Sequence of chain 1.D:
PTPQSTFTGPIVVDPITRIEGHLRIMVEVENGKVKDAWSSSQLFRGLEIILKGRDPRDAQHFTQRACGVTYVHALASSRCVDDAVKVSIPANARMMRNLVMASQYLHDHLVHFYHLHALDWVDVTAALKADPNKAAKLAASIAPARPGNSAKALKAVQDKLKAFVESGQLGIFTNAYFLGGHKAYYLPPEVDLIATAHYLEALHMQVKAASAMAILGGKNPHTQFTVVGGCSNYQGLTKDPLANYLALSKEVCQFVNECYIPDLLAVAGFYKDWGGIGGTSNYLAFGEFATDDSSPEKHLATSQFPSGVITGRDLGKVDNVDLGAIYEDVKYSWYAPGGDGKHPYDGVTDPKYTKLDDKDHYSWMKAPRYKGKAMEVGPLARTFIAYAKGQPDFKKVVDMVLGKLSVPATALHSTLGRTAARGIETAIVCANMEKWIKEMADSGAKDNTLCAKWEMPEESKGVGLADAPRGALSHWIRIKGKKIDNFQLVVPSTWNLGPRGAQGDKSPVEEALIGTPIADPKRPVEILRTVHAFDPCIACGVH

Binding-site contacts:
Ligand atom C1 contacts residue ARG490 of chain 1.D at 3.6 Å.
Ligand atom C1 contacts residue SER513 of chain 1.D at 3.8 Å.
Ligand atom O3 contacts residue ALA488 of chain 1.D at 4.0 Å.
Ligand atom N1 contacts residue CYS557 of chain 1.D at 4.0 Å.
Ligand atom C1 contacts residue VAL511 of chain 1.D at 3.7 Å (hydrophobic).
Ligand atom O3 contacts residue CYS560 of chain 1.D at 3.6 Å.
Ligand atom C3 contacts residue PRO512 of chain 1.D at 3.9 Å (hydrophobic).
Ligand atom N1 contacts residue SER513 of chain 1.D at 2.8 Å (h-bond).
Ligand atom FE contacts residue CYS560 of chain 1.D at 2.2 Å.
Ligand atom N2 contacts residue PRO489 of chain 1.D at 3.3 Å.
Ligand atom C2 contacts residue ALA488 of chain 1.D at 3.8 Å (hydrophobic).
Ligand atom N2 contacts residue CSX89 of chain 1.D at 3.5 Å.
Ligand atom C3 contacts residue CYS560 of chain 1.D at 2.8 Å (hydrophobic).
Ligand atom C2 contacts residue CSX89 of chain 1.D at 3.0 Å.
Ligand atom O3 contacts residue CSX89 of chain 1.D at 3.8 Å.
Ligand atom C3 contacts residue VAL92 of chain 1.D at 3.8 Å (hydrophobic).
Ligand atom O3 contacts residue PRO512 of chain 1.D at 3.6 Å.
Ligand atom C1 contacts residue CYS557 of chain 1.D at 3.9 Å (hydrophobic).
Ligand atom C2 contacts residue CYS560 of chain 1.D at 4.1 Å (hydrophobic).
Ligand atom C3 contacts residue HIS93 of chain 1.D at 3.4 Å.
Ligand atom N1 contacts residue CYS560 of chain 1.D at 3.5 Å.
Ligand atom C3 contacts residue VAL511 of chain 1.D at 3.4 Å (hydrophobic).
Ligand atom C1 contacts residue CSX89 of chain 1.D at 4.2 Å.
Ligand atom O3 contacts residue HIS93 of chain 1.D at 3.3 Å (h-bond).
Ligand atom N1 contacts residue ARG490 of chain 1.D at 3.7 Å.
Ligand atom C1 contacts residue PRO512 of chain 1.D at 3.6 Å (hydrophobic).
Ligand atom O3 contacts residue LEU493 of chain 1.D at 3.5 Å.
Ligand atom C3 contacts residue CSX89 of chain 1.D at 2.9 Å.
Ligand atom N1 contacts residue VAL511 of chain 1.D at 3.8 Å.
Ligand atom N1 contacts residue PRO512 of chain 1.D at 3.4 Å.
Ligand atom C1 contacts residue NI1 of chain 1.R at 4.0 Å.
Ligand atom N2 contacts residue ALA488 of chain 1.D at 3.3 Å.
Ligand atom FE contacts residue NI1 of chain 1.R at 2.9 Å.
Ligand atom N2 contacts residue ARG490 of chain 1.D at 2.9 Å (salt-bridge).
Ligand atom FE contacts residue ARG490 of chain 1.D at 4.1 Å.
Ligand atom O3 contacts residue VAL511 of chain 1.D at 3.2 Å.
Ligand atom C2 contacts residue ARG490 of chain 1.D at 3.5 Å.
Ligand atom C1 contacts residue CYS560 of chain 1.D at 3.0 Å (hydrophobic).
Ligand atom O3 contacts residue VAL92 of chain 1.D at 3.5 Å.
Ligand atom FE contacts residue CSX89 of chain 1.D at 2.2 Å.

The small molecule below binds the protein below.
Small molecule (SMILES): N#C[Fe](=C=O)C#N